This small molecule binds to this protein.
Small molecule (SMILES): CC(=O)N[C@H]1[C@@H](O[C@H]2[C@@H](O)[C@@H](CO)O[C@@H](O)[C@@H]2O[C@@H]2O[C@@H](C)[C@@H](O)[C@@H](O)[C@@H]2O)O[C@H](CO)[C@H](O)[C@@H]1O

Binding-site contacts:
Ligand atom O5 contacts residue PGE1 of chain 1.I at 3.6 Å.
Ligand atom N2 contacts residue PGE1 of chain 1.I at 3.8 Å.
Ligand atom C2 contacts residue TYR242 of chain 1.B at 3.7 Å (hydrophobic).
Ligand atom O5 contacts residue TRP462 of chain 1.B at 3.4 Å (h-bond).
Ligand atom O3 contacts residue THR363 of chain 1.B at 3.6 Å.
Ligand atom O6 contacts residue TRP462 of chain 1.B at 3.2 Å (h-bond).
Ligand atom C4 contacts residue ASN285 of chain 1.B at 3.9 Å.
Ligand atom C8 contacts residue PGE1 of chain 1.I at 3.6 Å.
Ligand atom O3 contacts residue ASN285 of chain 1.B at 2.6 Å (h-bond).
Ligand atom O4 contacts residue PGE1 of chain 1.I at 3.3 Å (h-bond).
Ligand atom C7 contacts residue LYS741 of chain 1.B at 3.8 Å.
Ligand atom C4 contacts residue THR324 of chain 1.B at 3.2 Å.
Ligand atom O3 contacts residue TYR242 of chain 1.B at 3.6 Å (h-bond).
Ligand atom C3 contacts residue TRP462 of chain 1.B at 3.8 Å (hydrophobic).
Ligand atom O4 contacts residue HIS283 of chain 1.B at 3.6 Å.
Ligand atom O6 contacts residue LYS466 of chain 1.B at 2.8 Å (salt-bridge).
Ligand atom O7 contacts residue LYS741 of chain 1.B at 2.8 Å (salt-bridge).
Ligand atom C5 contacts residue TRP462 of chain 1.B at 3.9 Å (hydrophobic).
Ligand atom C6 contacts residue THR324 of chain 1.B at 3.8 Å.
Ligand atom C3 contacts residue ASN285 of chain 1.B at 3.4 Å.
Ligand atom O1 contacts residue PGE1 of chain 1.I at 3.8 Å.
Ligand atom C3 contacts residue HIS283 of chain 1.B at 3.9 Å.
Ligand atom O5 contacts residue PGE1 of chain 1.I at 3.4 Å.
Ligand atom C6 contacts residue TYR242 of chain 1.B at 3.8 Å (hydrophobic).
Ligand atom O3 contacts residue HIS283 of chain 1.B at 2.9 Å (h-bond).
Ligand atom C6 contacts residue PHE511 of chain 1.B at 3.6 Å (hydrophobic).
Ligand atom O3 contacts residue LYS741 of chain 1.B at 3.0 Å (salt-bridge).
Ligand atom O2 contacts residue TYR242 of chain 1.B at 2.6 Å (h-bond).
Ligand atom C4 contacts residue GLN258 of chain 1.B at 3.7 Å.
Ligand atom O3 contacts residue ASN286 of chain 1.B at 3.9 Å.
Ligand atom O4 contacts residue LYS741 of chain 1.B at 3.4 Å.
Ligand atom O4 contacts residue PHE511 of chain 1.B at 3.4 Å.
Ligand atom C6 contacts residue GLU510 of chain 1.B at 3.7 Å.
Ligand atom C4 contacts residue TRP462 of chain 1.B at 3.7 Å (hydrophobic).
Ligand atom O4 contacts residue GLN258 of chain 1.B at 2.7 Å (h-bond).
Ligand atom O6 contacts residue THR429 of chain 1.B at 3.7 Å.
Ligand atom O4 contacts residue THR324 of chain 1.B at 2.7 Å (h-bond).
Ligand atom O6 contacts residue GLU510 of chain 1.B at 3.4 Å (salt-bridge).
Ligand atom C3 contacts residue LYS741 of chain 1.B at 3.9 Å.
Ligand atom O3 contacts residue GLN258 of chain 1.B at 3.5 Å (h-bond).

Sequence of chain 1.B:
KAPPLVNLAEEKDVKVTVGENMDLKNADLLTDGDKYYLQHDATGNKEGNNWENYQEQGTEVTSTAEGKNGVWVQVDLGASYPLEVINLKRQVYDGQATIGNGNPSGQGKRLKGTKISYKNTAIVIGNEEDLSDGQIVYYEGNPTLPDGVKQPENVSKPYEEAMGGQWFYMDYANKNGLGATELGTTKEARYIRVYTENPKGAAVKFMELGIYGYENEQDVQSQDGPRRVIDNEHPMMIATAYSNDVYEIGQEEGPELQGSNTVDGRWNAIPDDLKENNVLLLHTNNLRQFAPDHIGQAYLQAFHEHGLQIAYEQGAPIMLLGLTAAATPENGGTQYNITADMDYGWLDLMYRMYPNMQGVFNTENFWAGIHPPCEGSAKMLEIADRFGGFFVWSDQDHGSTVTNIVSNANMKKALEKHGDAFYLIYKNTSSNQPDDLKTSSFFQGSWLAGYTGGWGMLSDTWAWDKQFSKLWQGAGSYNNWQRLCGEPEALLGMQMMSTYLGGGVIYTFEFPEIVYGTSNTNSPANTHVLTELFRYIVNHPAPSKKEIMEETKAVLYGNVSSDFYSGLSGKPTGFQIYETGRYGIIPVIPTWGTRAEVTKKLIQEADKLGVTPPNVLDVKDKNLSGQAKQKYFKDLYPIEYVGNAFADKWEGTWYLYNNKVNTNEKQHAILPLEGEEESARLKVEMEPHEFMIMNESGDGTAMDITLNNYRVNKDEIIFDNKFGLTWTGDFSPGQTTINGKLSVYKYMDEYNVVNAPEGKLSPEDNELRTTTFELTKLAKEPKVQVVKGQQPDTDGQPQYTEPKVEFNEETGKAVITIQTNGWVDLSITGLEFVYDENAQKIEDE